Binding-site contacts:
Ligand atom N9 contacts residue ARG221 of chain 1.C at 3.3 Å (salt-bridge).
Ligand atom PA contacts residue ARG221 of chain 1.C at 3.8 Å.
Ligand atom PB contacts residue LYS242 of chain 1.C at 4.4 Å.
Ligand atom O4' contacts residue ARG221 of chain 1.C at 3.0 Å (salt-bridge).
Ligand atom PA contacts residue LYS242 of chain 1.C at 3.4 Å.
Ligand atom O3B contacts residue ARG240 of chain 1.C at 4.4 Å.
Ligand atom O1G contacts residue LYS411 of chain 1.C at 3.9 Å.
Ligand atom N7 contacts residue ARG221 of chain 1.C at 3.0 Å (salt-bridge).
Ligand atom N3 contacts residue ARG221 of chain 1.C at 3.7 Å.
Ligand atom PG contacts residue ARG240 of chain 1.C at 3.6 Å.
Ligand atom O2G contacts residue LYS411 of chain 1.C at 2.8 Å (salt-bridge).
Ligand atom C4' contacts residue ARG221 of chain 1.C at 4.0 Å.
Ligand atom O3G contacts residue LYS242 of chain 1.C at 4.1 Å.
Ligand atom C2 contacts residue ARG221 of chain 1.C at 4.1 Å.
Ligand atom O1A contacts residue ARG221 of chain 1.C at 2.8 Å (salt-bridge).
Ligand atom PG contacts residue LYS242 of chain 1.C at 4.1 Å.
Ligand atom O3G contacts residue ARG240 of chain 1.C at 2.7 Å (salt-bridge).
Ligand atom N6 contacts residue ASN246 of chain 1.C at 3.0 Å (h-bond).
Ligand atom O1G contacts residue ARG240 of chain 1.C at 2.8 Å (salt-bridge).
Ligand atom O3G contacts residue LYS411 of chain 1.C at 3.2 Å.
Ligand atom C5 contacts residue ARG221 of chain 1.C at 3.2 Å.
Ligand atom C1' contacts residue ARG221 of chain 1.C at 3.9 Å.
Ligand atom O3B contacts residue LYS242 of chain 1.C at 3.3 Å.
Ligand atom O2A contacts residue ARG221 of chain 1.C at 3.9 Å.
Ligand atom O1A contacts residue PHE225 of chain 1.C at 3.9 Å.
Ligand atom PG contacts residue LYS411 of chain 1.C at 3.7 Å.
Ligand atom O5' contacts residue ARG221 of chain 1.C at 4.3 Å.
Ligand atom C4 contacts residue ARG221 of chain 1.C at 3.2 Å.
Ligand atom C6 contacts residue ASN246 of chain 1.C at 4.2 Å.
Ligand atom O2A contacts residue LYS242 of chain 1.C at 3.6 Å.
Ligand atom O1A contacts residue LYS242 of chain 1.C at 2.9 Å.
Ligand atom O1G contacts residue LYS242 of chain 1.C at 3.6 Å.
Ligand atom C6 contacts residue ARG221 of chain 1.C at 3.6 Å.
Ligand atom O3A contacts residue LYS242 of chain 1.C at 3.7 Å.
Ligand atom N1 contacts residue ARG221 of chain 1.C at 3.9 Å.
Ligand atom N6 contacts residue ARG221 of chain 1.C at 3.9 Å.
Ligand atom C5' contacts residue ARG221 of chain 1.C at 4.0 Å.
Ligand atom C8 contacts residue ARG221 of chain 1.C at 3.3 Å.

Sequence of chain 1.C:
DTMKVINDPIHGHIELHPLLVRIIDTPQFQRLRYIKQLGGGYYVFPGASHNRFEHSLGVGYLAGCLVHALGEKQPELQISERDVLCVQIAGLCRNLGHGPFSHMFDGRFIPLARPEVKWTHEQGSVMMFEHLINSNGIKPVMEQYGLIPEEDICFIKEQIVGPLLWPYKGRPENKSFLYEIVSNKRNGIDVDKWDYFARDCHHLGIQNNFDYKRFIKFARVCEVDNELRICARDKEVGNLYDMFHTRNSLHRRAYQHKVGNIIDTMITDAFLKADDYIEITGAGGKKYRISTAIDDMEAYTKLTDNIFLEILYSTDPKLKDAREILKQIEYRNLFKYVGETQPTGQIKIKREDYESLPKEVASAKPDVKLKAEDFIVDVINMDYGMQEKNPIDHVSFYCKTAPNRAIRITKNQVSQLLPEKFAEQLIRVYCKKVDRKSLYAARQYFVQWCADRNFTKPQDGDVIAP

This small molecule binds to this protein.
Small molecule (SMILES): Nc1ncnc2c1ncn2[C@H]1C[C@H](O)[C@@H](CO[P](=O)(O)O[P](=O)(O)OP(=O)(O)O)O1